The small molecule below binds the protein below.
Small molecule (SMILES): CC(=O)N[C@H]1[C@H](O[C@H]2[C@@H](O)[C@@H](CO)O[C@@H](O[C@H]3[C@H](O)[C@@H](O)[C@H](O)O[C@@H]3CO)[C@@H]2O)O[C@H](CO)[C@@H](O[C@@H]2O[C@H](CO[C@]3(C(=O)O)C[C@H](O)[C@@H](NC(C)=O)[C@H]([C@H](O)[C@H](O)CO)O3)[C@H](O)[C@H](O)[C@H]2O)[C@@H]1O

Sequence of chain 2.A:
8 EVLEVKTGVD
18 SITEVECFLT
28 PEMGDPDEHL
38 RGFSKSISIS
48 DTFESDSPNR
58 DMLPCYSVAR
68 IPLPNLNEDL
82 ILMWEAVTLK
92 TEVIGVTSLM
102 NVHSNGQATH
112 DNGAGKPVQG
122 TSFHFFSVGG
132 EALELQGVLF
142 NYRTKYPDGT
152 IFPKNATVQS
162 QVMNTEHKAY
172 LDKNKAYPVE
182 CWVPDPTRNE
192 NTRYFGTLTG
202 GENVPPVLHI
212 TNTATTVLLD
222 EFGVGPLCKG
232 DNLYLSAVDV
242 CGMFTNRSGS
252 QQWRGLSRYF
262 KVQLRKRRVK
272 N

Binding-site contacts:
Ligand atom C10 contacts residue GLN253 of chain 2.A at 3.4 Å.
Ligand atom O1A contacts residue ASN247 of chain 2.A at 3.8 Å.
Ligand atom O1B contacts residue SER251 of chain 2.A at 2.6 Å (h-bond).
Ligand atom O1A contacts residue SER249 of chain 2.A at 2.6 Å (h-bond).
Ligand atom O1A contacts residue SER251 of chain 2.A at 3.2 Å (h-bond).
Ligand atom O10 contacts residue LEU37 of chain 2.A at 3.5 Å.
Ligand atom C5 contacts residue ASN247 of chain 2.A at 3.7 Å.
Ligand atom C8 contacts residue SER43 of chain 2.A at 3.8 Å.
Ligand atom N5 contacts residue GLN253 of chain 2.A at 3.3 Å (h-bond).
Ligand atom C7 contacts residue GLN253 of chain 2.A at 3.5 Å.
Ligand atom C10 contacts residue ASN247 of chain 2.A at 3.6 Å.
Ligand atom C2 contacts residue ARG248 of chain 2.A at 3.9 Å.
Ligand atom O7 contacts residue LEU37 of chain 2.A at 3.5 Å.
Ligand atom C1 contacts residue SER251 of chain 2.A at 3.2 Å.
Ligand atom N5 contacts residue ASN247 of chain 2.A at 2.8 Å (h-bond).
Ligand atom C8 contacts residue ASN106 of chain 2.A at 3.6 Å.
Ligand atom O4 contacts residue ASN106 of chain 2.A at 3.3 Å (h-bond).
Ligand atom O7 contacts residue ASN106 of chain 2.A at 3.0 Å (h-bond).
Ligand atom O9 contacts residue LYS42 of chain 2.A at 3.3 Å.
Ligand atom O4 contacts residue ARG248 of chain 2.A at 3.8 Å.
Ligand atom O9 contacts residue SER43 of chain 2.A at 2.9 Å (h-bond).
Ligand atom O3 contacts residue ARG248 of chain 2.A at 3.5 Å.
Ligand atom O1B contacts residue SER249 of chain 2.A at 3.8 Å.
Ligand atom C9 contacts residue SER43 of chain 2.A at 3.7 Å.
Ligand atom C6 contacts residue GLN253 of chain 2.A at 3.8 Å.
Ligand atom O1B contacts residue SER43 of chain 2.A at 3.8 Å.
Ligand atom C1 contacts residue SER249 of chain 2.A at 3.6 Å.
Ligand atom C6 contacts residue ASN247 of chain 2.A at 3.9 Å.
Ligand atom C8 contacts residue ASP48 of chain 2.D at 3.4 Å.
Ligand atom O6 contacts residue SER249 of chain 2.A at 3.5 Å.
Ligand atom O7 contacts residue ARG248 of chain 2.A at 3.7 Å.
Ligand atom O8 contacts residue SER43 of chain 2.A at 2.6 Å (h-bond).
Ligand atom C8 contacts residue THR49 of chain 2.D at 3.9 Å.
Ligand atom C9 contacts residue GLN253 of chain 2.A at 3.8 Å.
Ligand atom C11 contacts residue ASN247 of chain 2.A at 3.5 Å.
Ligand atom C11 contacts residue GLN253 of chain 2.A at 3.3 Å.
Ligand atom C11 contacts residue PHE50 of chain 2.D at 3.6 Å (hydrophobic).
Ligand atom C11 contacts residue LEU37 of chain 2.A at 3.8 Å (hydrophobic).
Ligand atom C4 contacts residue ASN247 of chain 2.A at 3.6 Å.
Ligand atom C7 contacts residue ASN106 of chain 2.A at 3.7 Å.

Sequence of chain 2.D:
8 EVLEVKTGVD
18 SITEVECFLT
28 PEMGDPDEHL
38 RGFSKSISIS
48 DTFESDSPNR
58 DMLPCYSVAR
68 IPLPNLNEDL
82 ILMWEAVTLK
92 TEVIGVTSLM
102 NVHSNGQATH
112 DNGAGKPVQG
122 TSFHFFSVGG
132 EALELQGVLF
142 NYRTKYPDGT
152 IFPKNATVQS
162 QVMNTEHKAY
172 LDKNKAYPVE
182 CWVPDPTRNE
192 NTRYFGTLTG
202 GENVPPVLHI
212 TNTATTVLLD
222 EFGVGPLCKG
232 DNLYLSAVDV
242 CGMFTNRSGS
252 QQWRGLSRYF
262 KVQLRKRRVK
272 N